Sequence of chain 1.A:
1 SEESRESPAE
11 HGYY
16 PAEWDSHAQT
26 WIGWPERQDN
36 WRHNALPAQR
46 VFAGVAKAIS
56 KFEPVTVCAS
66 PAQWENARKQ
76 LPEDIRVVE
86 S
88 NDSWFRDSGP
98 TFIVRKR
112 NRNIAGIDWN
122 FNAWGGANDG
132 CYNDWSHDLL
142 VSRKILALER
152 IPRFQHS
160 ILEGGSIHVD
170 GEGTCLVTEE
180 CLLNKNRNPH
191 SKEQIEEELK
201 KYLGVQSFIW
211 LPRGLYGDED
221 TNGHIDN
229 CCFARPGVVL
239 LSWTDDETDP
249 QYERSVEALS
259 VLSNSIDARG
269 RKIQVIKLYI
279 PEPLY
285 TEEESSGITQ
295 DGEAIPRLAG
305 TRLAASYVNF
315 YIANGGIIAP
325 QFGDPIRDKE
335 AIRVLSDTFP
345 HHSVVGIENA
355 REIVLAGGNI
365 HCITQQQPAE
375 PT

Binding-site contacts:
Ligand atom C5 contacts residue GLY361 of chain 1.A at 3.5 Å.
Ligand atom C3 contacts residue TRP125 of chain 1.A at 4.0 Å (hydrophobic).
Ligand atom O1 contacts residue ASN35 of chain 1.A at 3.0 Å (h-bond).
Ligand atom C6 contacts residue TRP91 of chain 1.A at 3.4 Å (hydrophobic).
Ligand atom C2 contacts residue ARG301 of chain 1.A at 4.2 Å.
Ligand atom N1 contacts residue ALA360 of chain 1.A at 3.1 Å (h-bond).
Ligand atom O2 contacts residue ASP220 of chain 1.A at 3.5 Å.
Ligand atom C1 contacts residue ALA360 of chain 1.A at 3.8 Å (hydrophobic).
Ligand atom C6 contacts residue ASP94 of chain 1.A at 4.0 Å.
Ligand atom C6 contacts residue TRP125 of chain 1.A at 3.8 Å (hydrophobic).
Ligand atom O2 contacts residue GLY361 of chain 1.A at 3.6 Å.
Ligand atom C3 contacts residue THR221 of chain 1.A at 4.0 Å.
Ligand atom O3 contacts residue TRP125 of chain 1.A at 3.5 Å (h-bond).
Ligand atom O2 contacts residue CYS132 of chain 1.A at 4.2 Å.
Ligand atom O3 contacts residue ASP94 of chain 1.A at 3.3 Å (salt-bridge).
Ligand atom C2 contacts residue CYS132 of chain 1.A at 3.8 Å (hydrophobic).
Ligand atom C1 contacts residue TRP125 of chain 1.A at 3.6 Å (hydrophobic).
Ligand atom C5 contacts residue GLY362 of chain 1.A at 3.9 Å.
Ligand atom C2 contacts residue TRP125 of chain 1.A at 3.6 Å (hydrophobic).
Ligand atom C3 contacts residue CYS132 of chain 1.A at 3.7 Å (hydrophobic).
Ligand atom C5 contacts residue TRP91 of chain 1.A at 3.7 Å (hydrophobic).
Ligand atom C2 contacts residue TRP91 of chain 1.A at 3.9 Å (hydrophobic).
Ligand atom O2 contacts residue ARG301 of chain 1.A at 3.2 Å (salt-bridge).
Ligand atom O3 contacts residue THR221 of chain 1.A at 3.1 Å.
Ligand atom C4 contacts residue THR221 of chain 1.A at 3.6 Å.
Ligand atom C2 contacts residue TYR133 of chain 1.A at 4.0 Å (hydrophobic).
Ligand atom N1 contacts residue TRP91 of chain 1.A at 4.1 Å.
Ligand atom O1 contacts residue ASP89 of chain 1.A at 4.2 Å.
Ligand atom C5 contacts residue ALA360 of chain 1.A at 3.4 Å (hydrophobic).
Ligand atom O1 contacts residue CYS132 of chain 1.A at 4.0 Å.
Ligand atom C4 contacts residue GLY361 of chain 1.A at 4.0 Å.
Ligand atom C4 contacts residue ASP220 of chain 1.A at 3.7 Å.
Ligand atom C4 contacts residue CYS132 of chain 1.A at 4.0 Å (hydrophobic).
Ligand atom O1 contacts residue ARG301 of chain 1.A at 2.8 Å (salt-bridge).
Ligand atom O2 contacts residue ALA360 of chain 1.A at 3.5 Å (h-bond).
Ligand atom O1 contacts residue ALA360 of chain 1.A at 3.5 Å (h-bond).
Ligand atom C2 contacts residue ASN35 of chain 1.A at 3.7 Å.
Ligand atom C4 contacts residue ALA360 of chain 1.A at 4.2 Å (hydrophobic).
Ligand atom C1 contacts residue TRP91 of chain 1.A at 3.3 Å (hydrophobic).
Ligand atom C2 contacts residue ASP89 of chain 1.A at 3.9 Å.

A small-molecule ligand and the protein it binds are described below.
Small molecule (SMILES): OCCN(CCO)CCO